Binding-site contacts:
Ligand atom O7 contacts residue ASN23 of chain 1.C at 4.0 Å.
Ligand atom C2 contacts residue ASN23 of chain 1.C at 2.4 Å.
Ligand atom C1 contacts residue ASN23 of chain 1.C at 1.4 Å.
Ligand atom C7 contacts residue ASN23 of chain 1.C at 3.7 Å.
Ligand atom C1 contacts residue SER25 of chain 1.C at 4.0 Å.
Ligand atom C5 contacts residue GLN26 of chain 1.C at 4.4 Å.
Ligand atom O5 contacts residue GLN26 of chain 1.C at 3.4 Å.
Ligand atom O6 contacts residue SER25 of chain 1.C at 4.4 Å.
Ligand atom N2 contacts residue ASN23 of chain 1.C at 2.9 Å (h-bond).
Ligand atom O6 contacts residue GLN26 of chain 1.C at 3.0 Å.
Ligand atom O5 contacts residue SER25 of chain 1.C at 4.0 Å.
Ligand atom O5 contacts residue ASN23 of chain 1.C at 2.3 Å (h-bond).
Ligand atom C3 contacts residue ASN23 of chain 1.C at 3.8 Å.
Ligand atom C5 contacts residue SER25 of chain 1.C at 4.1 Å.
Ligand atom C5 contacts residue ASN23 of chain 1.C at 3.6 Å.
Ligand atom C6 contacts residue GLN26 of chain 1.C at 4.2 Å.
Ligand atom O6 contacts residue ASN23 of chain 1.C at 4.5 Å.
Ligand atom C1 contacts residue GLN26 of chain 1.C at 4.2 Å.
Ligand atom C4 contacts residue ASN23 of chain 1.C at 4.2 Å.

Sequence of chain 1.C:
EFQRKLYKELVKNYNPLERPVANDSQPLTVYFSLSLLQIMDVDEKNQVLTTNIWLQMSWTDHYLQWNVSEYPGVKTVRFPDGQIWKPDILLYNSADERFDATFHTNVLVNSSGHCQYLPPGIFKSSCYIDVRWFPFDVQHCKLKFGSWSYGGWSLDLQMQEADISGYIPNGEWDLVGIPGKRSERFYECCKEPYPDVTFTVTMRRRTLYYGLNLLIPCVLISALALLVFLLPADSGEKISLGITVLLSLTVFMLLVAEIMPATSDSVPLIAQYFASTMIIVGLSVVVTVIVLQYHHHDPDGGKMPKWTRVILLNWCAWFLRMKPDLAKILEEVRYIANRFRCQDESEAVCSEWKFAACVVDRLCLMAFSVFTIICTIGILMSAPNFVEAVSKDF

A protein and the small-molecule ligand that binds it are described below.
Small molecule (SMILES): CC(=O)N[C@H]1[C@H](O[C@H]2[C@H](O)[C@@H](NC(C)=O)CO[C@@H]2CO)O[C@H](CO)[C@@H](O)[C@@H]1O